A protein and the small-molecule ligand that binds it are described below.
Small molecule (SMILES): OC[C@@H](O)[C@@H](O)[C@H](O)[C@@H](O)CO

Sequence of chain 2.A:
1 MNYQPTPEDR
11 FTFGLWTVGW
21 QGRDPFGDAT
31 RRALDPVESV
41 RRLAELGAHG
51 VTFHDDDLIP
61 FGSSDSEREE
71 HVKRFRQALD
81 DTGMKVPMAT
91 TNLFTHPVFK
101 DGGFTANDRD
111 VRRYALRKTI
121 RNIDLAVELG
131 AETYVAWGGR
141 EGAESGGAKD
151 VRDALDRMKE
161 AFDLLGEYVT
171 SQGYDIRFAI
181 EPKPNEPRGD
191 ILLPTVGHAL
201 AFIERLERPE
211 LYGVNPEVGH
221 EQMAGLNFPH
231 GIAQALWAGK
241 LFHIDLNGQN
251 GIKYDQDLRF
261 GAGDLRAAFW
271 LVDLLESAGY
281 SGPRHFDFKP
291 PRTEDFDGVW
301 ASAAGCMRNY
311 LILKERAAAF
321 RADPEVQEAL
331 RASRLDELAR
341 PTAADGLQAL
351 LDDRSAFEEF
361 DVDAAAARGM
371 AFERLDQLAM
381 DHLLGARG

Sequence of chain 4.A:
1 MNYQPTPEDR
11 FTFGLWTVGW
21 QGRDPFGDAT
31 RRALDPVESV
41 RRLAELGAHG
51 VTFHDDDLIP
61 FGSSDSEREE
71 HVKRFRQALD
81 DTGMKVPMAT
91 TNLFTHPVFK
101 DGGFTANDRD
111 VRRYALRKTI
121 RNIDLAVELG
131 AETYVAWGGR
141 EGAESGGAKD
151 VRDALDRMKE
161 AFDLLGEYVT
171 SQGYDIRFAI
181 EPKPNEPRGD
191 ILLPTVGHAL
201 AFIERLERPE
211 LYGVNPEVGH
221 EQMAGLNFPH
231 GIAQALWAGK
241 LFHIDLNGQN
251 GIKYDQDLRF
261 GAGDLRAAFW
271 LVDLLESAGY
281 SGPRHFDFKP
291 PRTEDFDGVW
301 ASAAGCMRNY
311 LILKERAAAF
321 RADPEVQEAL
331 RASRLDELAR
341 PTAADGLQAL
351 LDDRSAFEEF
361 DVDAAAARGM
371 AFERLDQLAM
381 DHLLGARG

Binding-site contacts:
Ligand atom DO5 contacts residue HIS54 of chain 4.A at 2.2 Å.
Ligand atom O3 contacts residue ASP287 of chain 4.A at 2.8 Å (salt-bridge).
Ligand atom D4 contacts residue GLU181 of chain 4.A at 2.8 Å.
Ligand atom O2 contacts residue NI1 of chain 4.D at 2.2 Å (h-bond).
Ligand atom D11 contacts residue NI1 of chain 4.B at 3.0 Å.
Ligand atom DO3 contacts residue ASP287 of chain 4.A at 1.8 Å.
Ligand atom D12 contacts residue TRP137 of chain 4.A at 2.8 Å.
Ligand atom O4 contacts residue ASP287 of chain 4.A at 2.6 Å (salt-bridge).
Ligand atom DO3 contacts residue TRP16 of chain 4.A at 2.8 Å.
Ligand atom DO1 contacts residue LYS183 of chain 4.A at 2.2 Å.
Ligand atom DO4 contacts residue ASP245 of chain 4.A at 2.8 Å.
Ligand atom O4 contacts residue NI1 of chain 4.D at 2.0 Å (h-bond).
Ligand atom DO3 contacts residue NI1 of chain 4.D at 2.9 Å.
Ligand atom O1 contacts residue NI1 of chain 4.B at 2.4 Å (h-bond).
Ligand atom C1 contacts residue NI1 of chain 4.B at 3.0 Å.
Ligand atom O2 contacts residue GLU217 of chain 4.A at 2.9 Å (salt-bridge).
Ligand atom DO2 contacts residue NI1 of chain 4.B at 2.3 Å.
Ligand atom D2 contacts residue TRP137 of chain 4.A at 3.0 Å.
Ligand atom DO2 contacts residue HIS220 of chain 4.A at 2.4 Å.
Ligand atom O2 contacts residue GLU181 of chain 4.A at 2.8 Å (salt-bridge).
Ligand atom D61 contacts residue THR90 of chain 4.A at 2.8 Å.
Ligand atom DO2 contacts residue GLU217 of chain 4.A at 2.6 Å.
Ligand atom DO4 contacts residue GLU181 of chain 4.A at 1.9 Å.
Ligand atom O2 contacts residue ASP287 of chain 4.A at 3.0 Å (salt-bridge).
Ligand atom DO1 contacts residue NI1 of chain 4.B at 2.4 Å.
Ligand atom D4 contacts residue TRP137 of chain 4.A at 3.0 Å.
Ligand atom D62 contacts residue GLU181 of chain 4.A at 2.5 Å.
Ligand atom D5 contacts residue HIS54 of chain 4.A at 2.8 Å.
Ligand atom D3 contacts residue TRP137 of chain 4.A at 2.9 Å.
Ligand atom C5 contacts residue HIS54 of chain 4.A at 2.8 Å.
Ligand atom O2 contacts residue NI1 of chain 4.B at 2.2 Å (h-bond).
Ligand atom DO1 contacts residue ASP255 of chain 4.A at 2.5 Å.
Ligand atom DO1 contacts residue NI1 of chain 4.C at 2.9 Å.
Ligand atom DO4 contacts residue NI1 of chain 4.D at 2.4 Å.
Ligand atom O5 contacts residue HIS54 of chain 4.A at 1.7 Å.
Ligand atom O4 contacts residue GLU181 of chain 4.A at 2.6 Å (salt-bridge).
Ligand atom O4 contacts residue ASP245 of chain 4.A at 3.0 Å (salt-bridge).
Ligand atom DO2 contacts residue GLU181 of chain 4.A at 2.1 Å.
Ligand atom DO2 contacts residue NI1 of chain 4.D at 2.1 Å.
Ligand atom O1 contacts residue LYS183 of chain 4.A at 2.0 Å.